Binding-site contacts:
Ligand atom N29 contacts residue VAL92 of chain 1.A at 3.6 Å.
Ligand atom C19 contacts residue VAL92 of chain 1.A at 3.8 Å (hydrophobic).
Ligand atom C24 contacts residue TRP27 of chain 1.A at 3.7 Å (hydrophobic).
Ligand atom C14 contacts residue LEU38 of chain 1.A at 3.7 Å (hydrophobic).
Ligand atom N28 contacts residue ASN86 of chain 1.A at 2.8 Å (h-bond).
Ligand atom C17 contacts residue PRO28 of chain 1.A at 3.8 Å (hydrophobic).
Ligand atom C19 contacts residue ASN86 of chain 1.A at 3.8 Å.
Ligand atom C20 contacts residue LEU40 of chain 1.A at 3.9 Å (hydrophobic).
Ligand atom C16 contacts residue ASN86 of chain 1.A at 3.5 Å.
Ligand atom N29 contacts residue VAL33 of chain 1.A at 3.6 Å.
Ligand atom C8 contacts residue LEU38 of chain 1.A at 3.8 Å (hydrophobic).
Ligand atom O31 contacts residue ASN86 of chain 1.A at 2.9 Å (h-bond).
Ligand atom C21 contacts residue PRO28 of chain 1.A at 3.5 Å (hydrophobic).
Ligand atom C23 contacts residue ASN86 of chain 1.A at 3.6 Å.
Ligand atom C26 contacts residue ASN86 of chain 1.A at 3.8 Å.
Ligand atom O31 contacts residue CYS82 of chain 1.A at 3.9 Å.
Ligand atom N30 contacts residue ASN86 of chain 1.A at 2.8 Å (h-bond).
Ligand atom C2 contacts residue MET95 of chain 1.A at 3.8 Å (hydrophobic).
Ligand atom C23 contacts residue PRO87 of chain 1.A at 3.7 Å (hydrophobic).
Ligand atom O32 contacts residue HIS90 of chain 1.A at 4.0 Å.
Ligand atom C10 contacts residue TRP27 of chain 1.A at 3.7 Å (hydrophobic).
Ligand atom O32 contacts residue LEU40 of chain 1.A at 3.5 Å.
Ligand atom C21 contacts residue TRP27 of chain 1.A at 3.4 Å (hydrophobic).
Ligand atom C6 contacts residue LEU38 of chain 1.A at 3.5 Å (hydrophobic).
Ligand atom C21 contacts residue VAL92 of chain 1.A at 3.8 Å (hydrophobic).
Ligand atom C25 contacts residue PHE29 of chain 1.A at 3.6 Å (hydrophobic).
Ligand atom C21 contacts residue MET95 of chain 1.A at 3.6 Å (hydrophobic).
Ligand atom C16 contacts residue LEU40 of chain 1.A at 4.0 Å (hydrophobic).
Ligand atom N30 contacts residue HIS90 of chain 1.A at 3.8 Å.
Ligand atom C25 contacts residue VAL33 of chain 1.A at 3.5 Å (hydrophobic).
Ligand atom C4 contacts residue TRP27 of chain 1.A at 3.9 Å (hydrophobic).
Ligand atom O34 contacts residue VAL33 of chain 1.A at 3.9 Å.
Ligand atom O34 contacts residue ASP34 of chain 1.A at 3.1 Å (salt-bridge).
Ligand atom C15 contacts residue ASN86 of chain 1.A at 3.9 Å.
Ligand atom C20 contacts residue HIS90 of chain 1.A at 3.8 Å.
Ligand atom C17 contacts residue VAL33 of chain 1.A at 3.9 Å (hydrophobic).
Ligand atom C25 contacts residue PRO28 of chain 1.A at 3.7 Å (hydrophobic).
Ligand atom N30 contacts residue TYR85 of chain 1.A at 3.8 Å.
Ligand atom C20 contacts residue ASN86 of chain 1.A at 3.6 Å.
Ligand atom O34 contacts residue LEU38 of chain 1.A at 3.7 Å.

This small molecule binds to this protein.
Small molecule (SMILES): CCNC(=O)c1cc2c(-c3cc(S(=O)(=O)CC)ccc3Oc3c(C)cccc3C)cn(C)c(=O)c2[nH]1

Sequence of chain 1.A:
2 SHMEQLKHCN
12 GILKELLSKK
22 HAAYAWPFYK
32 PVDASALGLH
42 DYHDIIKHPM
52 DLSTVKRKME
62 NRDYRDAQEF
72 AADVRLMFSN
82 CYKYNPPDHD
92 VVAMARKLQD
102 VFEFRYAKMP